The small molecule below binds the protein below.
Small molecule (SMILES): CC(=O)N[C@H]1[C@H](O[C@H]2[C@H](O)[C@@H](NC(C)=O)CO[C@@H]2CO)O[C@H](CO)[C@@H](O[C@@H]2O[C@H](CO)[C@@H](O)[C@H](O[C@H]3O[C@H](CO)[C@@H](O)[C@H](O)[C@@H]3O)[C@@H]2O)[C@@H]1O

Sequence of chain 1.A:
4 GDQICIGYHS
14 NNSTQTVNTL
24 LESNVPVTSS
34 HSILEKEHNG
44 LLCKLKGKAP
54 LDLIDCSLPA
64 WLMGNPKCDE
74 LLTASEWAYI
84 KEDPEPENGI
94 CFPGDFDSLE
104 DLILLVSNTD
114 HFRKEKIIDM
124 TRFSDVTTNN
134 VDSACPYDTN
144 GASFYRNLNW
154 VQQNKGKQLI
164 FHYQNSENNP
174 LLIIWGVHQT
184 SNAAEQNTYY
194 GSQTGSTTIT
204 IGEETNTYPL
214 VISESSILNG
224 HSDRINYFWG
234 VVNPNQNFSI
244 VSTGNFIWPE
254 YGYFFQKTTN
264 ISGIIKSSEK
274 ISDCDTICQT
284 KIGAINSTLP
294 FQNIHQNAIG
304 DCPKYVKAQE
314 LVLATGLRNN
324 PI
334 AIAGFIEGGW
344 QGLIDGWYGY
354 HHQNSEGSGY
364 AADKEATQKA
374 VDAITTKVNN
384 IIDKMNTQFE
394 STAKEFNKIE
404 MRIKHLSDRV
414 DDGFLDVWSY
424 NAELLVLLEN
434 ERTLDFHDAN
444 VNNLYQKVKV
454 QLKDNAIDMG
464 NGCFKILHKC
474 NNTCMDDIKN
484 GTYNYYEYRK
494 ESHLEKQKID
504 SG

Binding-site contacts:
Ligand atom N2 contacts residue ASN15 of chain 1.A at 2.6 Å (h-bond).
Ligand atom C4 contacts residue ASN15 of chain 1.A at 4.0 Å.
Ligand atom O5 contacts residue ASN15 of chain 1.A at 2.4 Å (h-bond).
Ligand atom C5 contacts residue ASN15 of chain 1.A at 3.6 Å.
Ligand atom C2 contacts residue ASN15 of chain 1.A at 2.1 Å.
Ligand atom C3 contacts residue ASN15 of chain 1.A at 3.5 Å.
Ligand atom O3 contacts residue ASN15 of chain 1.A at 4.5 Å.
Ligand atom C7 contacts residue ASN15 of chain 1.A at 3.3 Å.
Ligand atom C1 contacts residue ASN15 of chain 1.A at 1.4 Å.
Ligand atom O7 contacts residue ASN15 of chain 1.A at 3.4 Å (h-bond).